Sequence of chain 1.B:
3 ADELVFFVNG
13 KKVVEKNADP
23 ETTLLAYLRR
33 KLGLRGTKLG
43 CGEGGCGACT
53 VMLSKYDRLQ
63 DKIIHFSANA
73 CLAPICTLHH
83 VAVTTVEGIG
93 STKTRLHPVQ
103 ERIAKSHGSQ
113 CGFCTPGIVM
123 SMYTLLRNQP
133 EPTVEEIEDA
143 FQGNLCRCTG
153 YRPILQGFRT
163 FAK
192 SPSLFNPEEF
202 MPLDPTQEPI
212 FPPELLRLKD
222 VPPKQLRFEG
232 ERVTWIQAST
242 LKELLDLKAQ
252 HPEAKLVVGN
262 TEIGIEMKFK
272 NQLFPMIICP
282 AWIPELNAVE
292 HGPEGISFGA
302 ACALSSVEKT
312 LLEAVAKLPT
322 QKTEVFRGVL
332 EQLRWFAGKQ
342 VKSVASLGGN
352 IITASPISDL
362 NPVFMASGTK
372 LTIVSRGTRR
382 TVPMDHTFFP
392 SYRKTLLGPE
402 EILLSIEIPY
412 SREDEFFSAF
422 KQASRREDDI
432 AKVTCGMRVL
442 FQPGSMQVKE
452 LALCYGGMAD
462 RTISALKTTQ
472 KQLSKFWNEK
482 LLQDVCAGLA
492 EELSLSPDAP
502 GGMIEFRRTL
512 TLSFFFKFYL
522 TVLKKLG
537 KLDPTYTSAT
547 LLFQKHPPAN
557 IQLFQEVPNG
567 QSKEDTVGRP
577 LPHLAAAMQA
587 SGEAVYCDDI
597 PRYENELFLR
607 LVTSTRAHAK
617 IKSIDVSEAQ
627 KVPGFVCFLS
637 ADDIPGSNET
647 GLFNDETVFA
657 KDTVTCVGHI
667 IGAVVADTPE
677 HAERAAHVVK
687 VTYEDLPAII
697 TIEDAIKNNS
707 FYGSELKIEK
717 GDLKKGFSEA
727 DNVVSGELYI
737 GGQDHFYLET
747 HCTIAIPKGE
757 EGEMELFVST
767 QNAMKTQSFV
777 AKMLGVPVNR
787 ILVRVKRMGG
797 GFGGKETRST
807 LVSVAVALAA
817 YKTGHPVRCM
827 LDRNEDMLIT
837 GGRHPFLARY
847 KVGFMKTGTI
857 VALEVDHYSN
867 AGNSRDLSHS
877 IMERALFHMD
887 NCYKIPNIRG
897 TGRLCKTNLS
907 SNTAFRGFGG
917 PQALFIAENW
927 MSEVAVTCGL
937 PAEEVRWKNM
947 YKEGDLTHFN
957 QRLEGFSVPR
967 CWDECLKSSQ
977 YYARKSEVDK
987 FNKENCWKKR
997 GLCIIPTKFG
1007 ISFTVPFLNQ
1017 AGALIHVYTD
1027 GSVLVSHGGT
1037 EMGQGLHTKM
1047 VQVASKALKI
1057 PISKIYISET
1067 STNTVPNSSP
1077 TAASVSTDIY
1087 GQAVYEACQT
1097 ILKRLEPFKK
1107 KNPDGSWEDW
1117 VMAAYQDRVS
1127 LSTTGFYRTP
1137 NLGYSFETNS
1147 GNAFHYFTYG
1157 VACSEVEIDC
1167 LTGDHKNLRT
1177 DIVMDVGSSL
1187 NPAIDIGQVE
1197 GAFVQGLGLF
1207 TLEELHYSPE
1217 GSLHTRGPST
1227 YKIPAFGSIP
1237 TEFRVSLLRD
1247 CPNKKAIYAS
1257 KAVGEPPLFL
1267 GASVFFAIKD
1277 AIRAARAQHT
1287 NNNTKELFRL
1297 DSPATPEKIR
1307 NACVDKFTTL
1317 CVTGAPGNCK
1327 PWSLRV

A protein and the small-molecule ligand that binds it are described below.
Small molecule (SMILES): N#Cc1cc(-c2n[nH]c(-c3ccncc3)n2)ccn1

Binding-site contacts:
Ligand atom NPS contacts residue MOS1 of chain 1.S at 2.2 Å (h-bond).
Ligand atom CPR contacts residue ALA1079 of chain 1.B at 3.1 Å (hydrophobic).
Ligand atom CPD contacts residue LEU1014 of chain 1.B at 3.6 Å (hydrophobic).
Ligand atom CPO contacts residue ALA1078 of chain 1.B at 3.7 Å (hydrophobic).
Ligand atom CPO contacts residue ALA1079 of chain 1.B at 3.6 Å (hydrophobic).
Ligand atom CPH contacts residue LEU1014 of chain 1.B at 3.4 Å (hydrophobic).
Ligand atom CPG contacts residue LEU1014 of chain 1.B at 3.5 Å (hydrophobic).
Ligand atom CPQ contacts residue PHE914 of chain 1.B at 3.5 Å (hydrophobic).
Ligand atom NPN contacts residue PHE914 of chain 1.B at 3.5 Å.
Ligand atom CPG contacts residue GLU802 of chain 1.B at 3.2 Å.
Ligand atom NPC contacts residue ASN768 of chain 1.B at 3.1 Å (h-bond).
Ligand atom CPO contacts residue MOS1 of chain 1.S at 2.4 Å.
Ligand atom NPJ contacts residue PHE914 of chain 1.B at 3.6 Å.
Ligand atom CPI contacts residue LEU1014 of chain 1.B at 3.6 Å (hydrophobic).
Ligand atom CPR contacts residue ALA1078 of chain 1.B at 3.7 Å (hydrophobic).
Ligand atom CPT contacts residue ALA1079 of chain 1.B at 3.5 Å (hydrophobic).
Ligand atom NPJ contacts residue GLU802 of chain 1.B at 2.8 Å (salt-bridge).
Ligand atom NPS contacts residue PHE914 of chain 1.B at 3.7 Å.
Ligand atom CPM contacts residue PHE1009 of chain 1.B at 3.6 Å (hydrophobic).
Ligand atom CPO contacts residue GLU802 of chain 1.B at 3.3 Å.
Ligand atom NPS contacts residue GLU1261 of chain 1.B at 2.7 Å (salt-bridge).
Ligand atom CPT contacts residue PHE914 of chain 1.B at 3.5 Å (hydrophobic).
Ligand atom CPG contacts residue LEU873 of chain 1.B at 3.6 Å (hydrophobic).
Ligand atom CPH contacts residue LEU873 of chain 1.B at 3.6 Å (hydrophobic).
Ligand atom CPT contacts residue ARG880 of chain 1.B at 3.6 Å.
Ligand atom NPL contacts residue PHE1009 of chain 1.B at 3.7 Å.
Ligand atom CPT contacts residue GLU1261 of chain 1.B at 3.4 Å.
Ligand atom CPP contacts residue PHE914 of chain 1.B at 3.7 Å (hydrophobic).
Ligand atom NPS contacts residue ALA1079 of chain 1.B at 3.3 Å.
Ligand atom CPM contacts residue PHE914 of chain 1.B at 3.4 Å (hydrophobic).
Ligand atom NPJ contacts residue PHE1009 of chain 1.B at 3.6 Å.
Ligand atom CPR contacts residue MOS1 of chain 1.S at 1.3 Å.
Ligand atom CPP contacts residue MOS1 of chain 1.S at 3.6 Å.
Ligand atom CPO contacts residue PHE914 of chain 1.B at 3.6 Å (hydrophobic).
Ligand atom CPI contacts residue SER876 of chain 1.B at 3.7 Å.
Ligand atom CPK contacts residue PHE1009 of chain 1.B at 3.7 Å (hydrophobic).
Ligand atom CPT contacts residue MOS1 of chain 1.S at 3.5 Å.
Ligand atom CPR contacts residue GLU1261 of chain 1.B at 3.7 Å.
Ligand atom CPQ contacts residue ARG880 of chain 1.B at 3.6 Å.
Ligand atom NPN contacts residue PHE1009 of chain 1.B at 3.6 Å.